Sequence of chain 6.A:
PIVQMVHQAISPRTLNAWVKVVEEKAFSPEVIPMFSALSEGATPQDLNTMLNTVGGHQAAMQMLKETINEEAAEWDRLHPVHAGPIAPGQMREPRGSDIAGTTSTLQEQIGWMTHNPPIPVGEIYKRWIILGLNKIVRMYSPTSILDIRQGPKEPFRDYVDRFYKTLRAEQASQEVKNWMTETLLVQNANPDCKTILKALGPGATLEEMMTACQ

Sequence of chain 1.A:
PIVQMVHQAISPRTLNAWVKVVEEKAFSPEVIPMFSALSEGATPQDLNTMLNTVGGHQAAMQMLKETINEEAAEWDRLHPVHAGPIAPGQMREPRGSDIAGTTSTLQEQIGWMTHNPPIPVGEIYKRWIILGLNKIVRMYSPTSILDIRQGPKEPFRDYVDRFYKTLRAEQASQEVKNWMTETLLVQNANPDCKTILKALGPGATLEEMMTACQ

Binding-site contacts:
Ligand atom N contacts residue GLN176 of chain 1.A at 3.2 Å (h-bond).
Ligand atom O contacts residue GLY106 of chain 6.A at 3.1 Å (h-bond).
Ligand atom CD2 contacts residue LEU56 of chain 6.A at 3.6 Å (hydrophobic).
Ligand atom CA contacts residue ASN57 of chain 6.A at 3.8 Å.
Ligand atom O contacts residue GLN176 of chain 1.A at 3.7 Å.
Ligand atom N contacts residue ASN57 of chain 6.A at 3.1 Å (h-bond).
Ligand atom CE1 contacts residue PRO38 of chain 1.A at 3.7 Å (hydrophobic).
Ligand atom O contacts residue ASN53 of chain 6.A at 3.1 Å (h-bond).
Ligand atom CG2 contacts residue ILE37 of chain 1.A at 3.6 Å (hydrophobic).
Ligand atom CD2 contacts residue ASN57 of chain 6.A at 3.2 Å.
Ligand atom O contacts residue ARG173 of chain 1.A at 3.1 Å (salt-bridge).
Ligand atom CA contacts residue GLN176 of chain 1.A at 3.3 Å.
Ligand atom N contacts residue ASN57 of chain 6.A at 3.0 Å (h-bond).
Ligand atom O contacts residue THR107 of chain 6.A at 3.5 Å.
Ligand atom CD1 contacts residue ASN57 of chain 6.A at 3.3 Å.
Ligand atom C contacts residue GLN176 of chain 1.A at 3.6 Å.
Ligand atom CG2 contacts residue PRO34 of chain 1.A at 3.3 Å (hydrophobic).
Ligand atom CA contacts residue GLN176 of chain 1.A at 3.7 Å.
Ligand atom CG2 contacts residue PRO38 of chain 1.A at 3.8 Å (hydrophobic).
Ligand atom CG contacts residue ARG143 of chain 1.A at 3.5 Å.
Ligand atom CG1 contacts residue GLN176 of chain 1.A at 3.4 Å.
Ligand atom N contacts residue ASN53 of chain 6.A at 3.8 Å.
Ligand atom CE1 contacts residue MET66 of chain 6.A at 3.6 Å (hydrophobic).
Ligand atom CE1 contacts residue LYS70 of chain 6.A at 3.6 Å.
Ligand atom OG contacts residue ALA177 of chain 1.A at 3.0 Å (h-bond).
Ligand atom CA contacts residue ASN53 of chain 6.A at 3.6 Å.
Ligand atom N contacts residue GLN176 of chain 1.A at 3.2 Å (h-bond).
Ligand atom CD contacts residue ARG143 of chain 1.A at 3.7 Å.
Ligand atom N contacts residue ASN57 of chain 6.A at 3.0 Å (h-bond).
Ligand atom CA contacts residue ASN139 of chain 1.A at 3.6 Å.
Ligand atom OG contacts residue GLN176 of chain 1.A at 3.3 Å (h-bond).
Ligand atom CZ contacts residue PRO38 of chain 1.A at 3.6 Å (hydrophobic).
Ligand atom OG1 contacts residue ARG173 of chain 1.A at 3.7 Å.
Ligand atom CZ contacts residue MET66 of chain 6.A at 3.2 Å (hydrophobic).
Ligand atom CB contacts residue ASN53 of chain 6.A at 3.1 Å.
Ligand atom CZ contacts residue SER41 of chain 1.A at 3.7 Å.
Ligand atom CB contacts residue GLN176 of chain 1.A at 3.3 Å.
Ligand atom C contacts residue ASN53 of chain 6.A at 3.5 Å.
Ligand atom CA contacts residue ASN57 of chain 6.A at 3.4 Å.
Ligand atom CE2 contacts residue ILE37 of chain 1.A at 3.7 Å (hydrophobic).

This small molecule binds to this protein.
Small molecule (SMILES): CC(C)[C@H](NC(=O)CNC(=O)[C@H](CO)NC(=O)[C@@H]1CCCN1C(=O)[C@@H](N)CO)C(=O)N[C@@H](Cc1ccccc1)C(=O)N[C@H](C(=O)N[C@@H](Cc1ccccc1)C(=O)NCC=O)[C@@H](C)O